Binding-site contacts:
Ligand atom C7 contacts residue ASN35 of chain 1.C at 3.1 Å.
Ligand atom O6 contacts residue TRP68 of chain 1.C at 3.8 Å.
Ligand atom C2 contacts residue ASN35 of chain 1.C at 2.3 Å.
Ligand atom C1 contacts residue TRP68 of chain 1.C at 4.3 Å (hydrophobic).
Ligand atom O5 contacts residue ASN35 of chain 1.C at 2.4 Å (h-bond).
Ligand atom C4 contacts residue ASN35 of chain 1.C at 4.2 Å.
Ligand atom C1 contacts residue ASN35 of chain 1.C at 1.4 Å.
Ligand atom C5 contacts residue ASN35 of chain 1.C at 3.6 Å.
Ligand atom C3 contacts residue ASN35 of chain 1.C at 3.7 Å.
Ligand atom N2 contacts residue ASN35 of chain 1.C at 2.8 Å (h-bond).
Ligand atom C8 contacts residue ASN35 of chain 1.C at 4.4 Å.
Ligand atom O7 contacts residue ASN35 of chain 1.C at 3.1 Å (h-bond).
Ligand atom O5 contacts residue TRP68 of chain 1.C at 3.6 Å.

Sequence of chain 1.C:
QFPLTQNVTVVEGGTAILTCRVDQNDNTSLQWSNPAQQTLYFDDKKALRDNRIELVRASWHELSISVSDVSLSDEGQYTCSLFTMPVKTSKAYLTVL

The small molecule below binds the protein below.
Small molecule (SMILES): CC(=O)N[C@@H]1[C@@H](O)[C@H](O)[C@@H](CO)O[C@H]1O